The small molecule below binds the protein below.
Small molecule (SMILES): CC1=C(c2cccc(O)c2)[C@H](c2ccc(I)cc2)Oc2ccc(O)cc21

Sequence of chain 1.B:
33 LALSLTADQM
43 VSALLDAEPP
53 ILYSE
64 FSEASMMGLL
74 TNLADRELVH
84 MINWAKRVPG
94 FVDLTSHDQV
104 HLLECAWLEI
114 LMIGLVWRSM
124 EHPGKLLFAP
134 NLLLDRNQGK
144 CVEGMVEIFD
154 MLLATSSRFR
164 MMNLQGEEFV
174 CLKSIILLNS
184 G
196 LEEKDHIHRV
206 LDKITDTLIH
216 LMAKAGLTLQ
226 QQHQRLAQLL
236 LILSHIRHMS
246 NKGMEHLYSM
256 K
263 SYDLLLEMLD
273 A

Binding-site contacts:
Ligand atom C8 contacts residue G911 of chain 1.G at 0.6 Å.
Ligand atom C3 contacts residue G911 of chain 1.G at 0.5 Å.
Ligand atom O5 contacts residue LEU73 of chain 1.B at 3.5 Å.
Ligand atom O5 contacts residue PHE131 of chain 1.B at 3.7 Å.
Ligand atom O26 contacts residue G911 of chain 1.G at 2.4 Å.
Ligand atom C22 contacts residue LEU252 of chain 1.B at 3.7 Å (hydrophobic).
Ligand atom C13 contacts residue G911 of chain 1.G at 0.6 Å.
Ligand atom I19 contacts residue G911 of chain 1.G at 0.9 Å.
Ligand atom C22 contacts residue G911 of chain 1.G at 0.9 Å.
Ligand atom C9 contacts residue G911 of chain 1.G at 0.4 Å.
Ligand atom C15 contacts residue G911 of chain 1.G at 0.8 Å.
Ligand atom C6 contacts residue G911 of chain 1.G at 0.6 Å.
Ligand atom C10 contacts residue G911 of chain 1.G at 0.3 Å.
Ligand atom C16 contacts residue ALA77 of chain 1.B at 3.7 Å (hydrophobic).
Ligand atom C4 contacts residue G911 of chain 1.G at 0.7 Å.
Ligand atom C11 contacts residue G911 of chain 1.G at 0.7 Å.
Ligand atom O12 contacts residue ARG121 of chain 1.B at 3.3 Å (salt-bridge).
Ligand atom O5 contacts residue G911 of chain 1.G at 1.1 Å (h-bond).
Ligand atom C15 contacts residue THR74 of chain 1.B at 3.4 Å.
Ligand atom C17 contacts residue G911 of chain 1.G at 0.9 Å.
Ligand atom C23 contacts residue G911 of chain 1.G at 0.8 Å.
Ligand atom C24 contacts residue G911 of chain 1.G at 1.4 Å.
Ligand atom C20 contacts residue G911 of chain 1.G at 0.6 Å.
Ligand atom C25 contacts residue G911 of chain 1.G at 1.6 Å.
Ligand atom C18 contacts residue G911 of chain 1.G at 0.6 Å.
Ligand atom O12 contacts residue LEU114 of chain 1.B at 3.3 Å (h-bond).
Ligand atom C11 contacts residue PHE131 of chain 1.B at 3.7 Å (hydrophobic).
Ligand atom C17 contacts residue ALA77 of chain 1.B at 3.4 Å (hydrophobic).
Ligand atom C24 contacts residue ILE151 of chain 1.B at 3.6 Å (hydrophobic).
Ligand atom O26 contacts residue ILE151 of chain 1.B at 3.1 Å.
Ligand atom O26 contacts residue MET148 of chain 1.B at 3.3 Å.
Ligand atom C6 contacts residue PHE131 of chain 1.B at 3.7 Å (hydrophobic).
Ligand atom O12 contacts residue G911 of chain 1.G at 1.4 Å.
Ligand atom C7 contacts residue G911 of chain 1.G at 0.3 Å.
Ligand atom C14 contacts residue G911 of chain 1.G at 0.9 Å.
Ligand atom C21 contacts residue G911 of chain 1.G at 0.9 Å.
Ligand atom C1 contacts residue G911 of chain 1.G at 0.8 Å.
Ligand atom C16 contacts residue G911 of chain 1.G at 0.7 Å.
Ligand atom C2 contacts residue G911 of chain 1.G at 0.6 Å.
Ligand atom O12 contacts residue GLU80 of chain 1.B at 3.0 Å (salt-bridge).